A protein and the small-molecule ligand that binds it are described below.
Small molecule (SMILES): Cc1cc(N)c2cc(F)ccc2n1

Binding-site contacts:
Ligand atom N12 contacts residue TRP407 of chain 1.B at 2.9 Å (h-bond).
Ligand atom C01 contacts residue HIS378 of chain 1.B at 3.5 Å.
Ligand atom C01 contacts residue PHE234 of chain 1.B at 4.0 Å (hydrophobic).
Ligand atom N03 contacts residue PHE234 of chain 1.B at 3.8 Å.
Ligand atom C04 contacts residue FAD1 of chain 1.I at 3.5 Å.
Ligand atom F08 contacts residue FAD1 of chain 1.I at 3.2 Å.
Ligand atom C07 contacts residue LEU235 of chain 1.B at 3.8 Å (hydrophobic).
Ligand atom N12 contacts residue SER408 of chain 1.B at 3.7 Å.
Ligand atom C13 contacts residue TRP407 of chain 1.B at 3.5 Å (hydrophobic).
Ligand atom C07 contacts residue FAD1 of chain 1.I at 3.3 Å.
Ligand atom C09 contacts residue GLU238 of chain 1.B at 3.3 Å.
Ligand atom C02 contacts residue FAD1 of chain 1.I at 3.5 Å.
Ligand atom C11 contacts residue GLU238 of chain 1.B at 4.0 Å.
Ligand atom C10 contacts residue FAD1 of chain 1.I at 3.3 Å.
Ligand atom N12 contacts residue LYS101 of chain 1.B at 4.1 Å.
Ligand atom C13 contacts residue FAD1 of chain 1.I at 3.4 Å.
Ligand atom N03 contacts residue FAD1 of chain 1.I at 3.6 Å.
Ligand atom C11 contacts residue PHE234 of chain 1.B at 3.5 Å (hydrophobic).
Ligand atom C06 contacts residue FAD1 of chain 1.I at 3.5 Å.
Ligand atom C10 contacts residue PHE234 of chain 1.B at 3.3 Å (hydrophobic).
Ligand atom C11 contacts residue FAD1 of chain 1.I at 3.2 Å.
Ligand atom C01 contacts residue GLU377 of chain 1.B at 3.6 Å.
Ligand atom C09 contacts residue FAD1 of chain 1.I at 3.2 Å.
Ligand atom C11 contacts residue TRP407 of chain 1.B at 3.7 Å (hydrophobic).
Ligand atom N12 contacts residue FAD1 of chain 1.I at 3.0 Å (h-bond).
Ligand atom C06 contacts residue LEU235 of chain 1.B at 3.9 Å (hydrophobic).
Ligand atom C13 contacts residue PHE234 of chain 1.B at 3.7 Å (hydrophobic).
Ligand atom F08 contacts residue GLU238 of chain 1.B at 3.5 Å.
Ligand atom C02 contacts residue PHE234 of chain 1.B at 3.7 Å (hydrophobic).
Ligand atom F08 contacts residue SER100 of chain 1.B at 3.2 Å.
Ligand atom N12 contacts residue GLU238 of chain 1.B at 2.7 Å (salt-bridge).
Ligand atom C01 contacts residue PHE406 of chain 1.B at 3.8 Å (hydrophobic).
Ligand atom C05 contacts residue FAD1 of chain 1.I at 3.5 Å.
Ligand atom C07 contacts residue PHE234 of chain 1.B at 4.0 Å (hydrophobic).
Ligand atom C09 contacts residue PHE234 of chain 1.B at 3.5 Å (hydrophobic).
Ligand atom F08 contacts residue LEU235 of chain 1.B at 3.1 Å.
Ligand atom N12 contacts residue PHE234 of chain 1.B at 4.0 Å.
Ligand atom C07 contacts residue GLU238 of chain 1.B at 3.9 Å.
Ligand atom C04 contacts residue PHE234 of chain 1.B at 3.7 Å (hydrophobic).
Ligand atom C01 contacts residue FAD1 of chain 1.I at 3.9 Å.

Sequence of chain 1.B:
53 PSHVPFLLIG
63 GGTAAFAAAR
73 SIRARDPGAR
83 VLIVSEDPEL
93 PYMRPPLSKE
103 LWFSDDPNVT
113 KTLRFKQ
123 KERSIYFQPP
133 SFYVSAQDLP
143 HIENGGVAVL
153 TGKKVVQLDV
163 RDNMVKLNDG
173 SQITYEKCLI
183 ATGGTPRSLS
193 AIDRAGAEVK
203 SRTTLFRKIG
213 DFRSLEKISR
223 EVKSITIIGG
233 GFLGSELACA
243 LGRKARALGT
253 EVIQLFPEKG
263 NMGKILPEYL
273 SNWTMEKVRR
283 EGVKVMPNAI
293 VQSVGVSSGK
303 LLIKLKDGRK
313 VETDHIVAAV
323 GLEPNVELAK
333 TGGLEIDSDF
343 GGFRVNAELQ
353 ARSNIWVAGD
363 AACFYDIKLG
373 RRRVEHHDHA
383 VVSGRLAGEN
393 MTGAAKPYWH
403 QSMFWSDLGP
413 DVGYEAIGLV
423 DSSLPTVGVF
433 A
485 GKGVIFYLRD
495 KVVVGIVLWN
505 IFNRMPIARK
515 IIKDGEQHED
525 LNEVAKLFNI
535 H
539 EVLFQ